Binding-site contacts:
Ligand atom CD1 contacts residue TYR91 of chain 8.W at 3.9 Å (hydrophobic).
Ligand atom N contacts residue THR235 of chain 8.W at 3.9 Å.
Ligand atom C contacts residue THR235 of chain 8.W at 3.6 Å.
Ligand atom O contacts residue THR235 of chain 8.W at 3.0 Å (h-bond).
Ligand atom N contacts residue ASN227 of chain 8.W at 3.0 Å (h-bond).
Ligand atom CG contacts residue LYS234 of chain 8.W at 3.3 Å.
Ligand atom CB contacts residue LEU286 of chain 8.W at 3.9 Å (hydrophobic).
Ligand atom C contacts residue ASN227 of chain 8.W at 3.5 Å.
Ligand atom CB contacts residue ASP233 of chain 8.W at 3.0 Å.
Ligand atom CB contacts residue TYR238 of chain 8.W at 3.6 Å (hydrophobic).
Ligand atom N contacts residue THR235 of chain 8.W at 3.5 Å (h-bond).
Ligand atom CG2 contacts residue GLU236 of chain 8.W at 3.3 Å.
Ligand atom C contacts residue ASN281 of chain 8.W at 3.8 Å.
Ligand atom CG2 contacts residue PHE278 of chain 8.W at 3.7 Å (hydrophobic).
Ligand atom C contacts residue THR235 of chain 8.W at 3.6 Å.
Ligand atom CD contacts residue TYR273 of chain 8.W at 3.3 Å (hydrophobic).
Ligand atom O contacts residue TYR94 of chain 8.W at 2.9 Å.
Ligand atom O contacts residue LEU286 of chain 8.W at 3.2 Å.
Ligand atom CG1 contacts residue TYR94 of chain 8.W at 3.8 Å (hydrophobic).
Ligand atom O contacts residue HIS277 of chain 8.W at 3.4 Å.
Ligand atom CD1 contacts residue TYR94 of chain 8.W at 3.5 Å (hydrophobic).
Ligand atom CG contacts residue HIS277 of chain 8.W at 3.8 Å.
Ligand atom CG contacts residue TYR273 of chain 8.W at 3.6 Å (hydrophobic).
Ligand atom CB contacts residue HIS277 of chain 8.W at 3.7 Å.
Ligand atom C contacts residue THR235 of chain 8.W at 3.6 Å.
Ligand atom CA contacts residue ASN227 of chain 8.W at 3.7 Å.
Ligand atom CG2 contacts residue LEU286 of chain 8.W at 3.7 Å (hydrophobic).
Ligand atom N contacts residue TYR273 of chain 8.W at 3.9 Å.
Ligand atom CD contacts residue HIS277 of chain 8.W at 3.9 Å.
Ligand atom CA contacts residue THR235 of chain 8.W at 3.6 Å.
Ligand atom O contacts residue ASN227 of chain 8.W at 3.6 Å.
Ligand atom C contacts residue TYR94 of chain 8.W at 4.0 Å (hydrophobic).
Ligand atom CG2 contacts residue HIS277 of chain 8.W at 3.3 Å.
Ligand atom C contacts residue LEU286 of chain 8.W at 3.8 Å (hydrophobic).
Ligand atom CG2 contacts residue ASN281 of chain 8.W at 3.6 Å.
Ligand atom CG contacts residue ASP233 of chain 8.W at 3.0 Å.
Ligand atom O contacts residue ASN281 of chain 8.W at 2.6 Å (h-bond).
Ligand atom CG1 contacts residue VAL280 of chain 8.W at 4.0 Å (hydrophobic).
Ligand atom O contacts residue LYS234 of chain 8.W at 3.6 Å.
Ligand atom O contacts residue THR235 of chain 8.W at 3.1 Å (h-bond).

Sequence of chain 8.W:
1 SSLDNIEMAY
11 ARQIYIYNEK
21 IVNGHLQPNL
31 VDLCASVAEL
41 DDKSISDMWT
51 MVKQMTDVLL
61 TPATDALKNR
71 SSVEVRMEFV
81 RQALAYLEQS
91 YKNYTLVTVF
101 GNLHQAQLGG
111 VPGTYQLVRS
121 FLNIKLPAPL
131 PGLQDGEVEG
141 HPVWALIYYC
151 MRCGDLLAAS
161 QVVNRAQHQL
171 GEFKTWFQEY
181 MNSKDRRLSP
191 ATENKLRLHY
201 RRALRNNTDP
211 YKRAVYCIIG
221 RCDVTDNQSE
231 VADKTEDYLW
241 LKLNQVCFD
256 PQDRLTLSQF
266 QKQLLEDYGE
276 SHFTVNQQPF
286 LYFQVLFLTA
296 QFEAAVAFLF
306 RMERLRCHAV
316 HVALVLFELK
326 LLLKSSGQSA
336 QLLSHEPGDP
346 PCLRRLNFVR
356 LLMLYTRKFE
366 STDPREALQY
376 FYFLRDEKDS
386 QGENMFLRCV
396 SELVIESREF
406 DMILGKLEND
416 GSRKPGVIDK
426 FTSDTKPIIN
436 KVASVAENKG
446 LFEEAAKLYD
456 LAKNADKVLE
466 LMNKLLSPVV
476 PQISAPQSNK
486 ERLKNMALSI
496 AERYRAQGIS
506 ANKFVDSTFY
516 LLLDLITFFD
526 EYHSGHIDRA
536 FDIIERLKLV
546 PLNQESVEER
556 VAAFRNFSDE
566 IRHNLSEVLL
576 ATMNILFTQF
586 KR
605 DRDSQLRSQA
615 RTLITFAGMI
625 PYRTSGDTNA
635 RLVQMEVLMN

This small molecule binds to this protein.
Small molecule (SMILES): CC[C@H](C)[C@H](NC(=O)[C@H](CO)NC(=O)[C@H](CCCN=C(N)N)NC(=O)[C@@H](NC(=O)[C@@H]1CCCN1C(=O)[C@@H]1CCCN1C(=O)[C@H](C)N)C(C)C)C(=O)N[C@H](C=O)Cc1ccc(O)cc1